Binding-site contacts:
Ligand atom C07 contacts residue TYR190 of chain 1.A at 3.5 Å (hydrophobic).
Ligand atom C06 contacts residue TRP231 of chain 1.A at 3.3 Å (hydrophobic).
Ligand atom N08 contacts residue TYR190 of chain 1.A at 3.2 Å (h-bond).
Ligand atom N35 contacts residue LYS103 of chain 1.A at 3.8 Å.
Ligand atom C25 contacts residue VAL108 of chain 1.A at 3.7 Å (hydrophobic).
Ligand atom N08 contacts residue PHE229 of chain 1.A at 3.4 Å.
Ligand atom C12 contacts residue TYR183 of chain 1.A at 3.6 Å (hydrophobic).
Ligand atom C32 contacts residue PHE229 of chain 1.A at 3.3 Å (hydrophobic).
Ligand atom C07 contacts residue TRP231 of chain 1.A at 3.4 Å (hydrophobic).
Ligand atom C36 contacts residue VAL181 of chain 1.A at 3.7 Å (hydrophobic).
Ligand atom C25 contacts residue LYS105 of chain 1.A at 3.4 Å.
Ligand atom C10 contacts residue TYR183 of chain 1.A at 3.5 Å (hydrophobic).
Ligand atom O13 contacts residue TYR183 of chain 1.A at 3.4 Å.
Ligand atom C03 contacts residue TYR190 of chain 1.A at 3.4 Å (hydrophobic).
Ligand atom N17 contacts residue LEU102 of chain 1.A at 3.7 Å.
Ligand atom O29 contacts residue SER107 of chain 1.A at 3.7 Å.
Ligand atom C33 contacts residue TYR320 of chain 1.A at 3.3 Å (hydrophobic).
Ligand atom C11 contacts residue TYR183 of chain 1.A at 3.6 Å (hydrophobic).
Ligand atom N08 contacts residue TRP231 of chain 1.A at 3.4 Å.
Ligand atom C24 contacts residue VAL108 of chain 1.A at 3.7 Å (hydrophobic).
Ligand atom C22 contacts residue HIS237 of chain 1.A at 3.3 Å.
Ligand atom C24 contacts residue PRO238 of chain 1.A at 3.6 Å (hydrophobic).
Ligand atom C38 contacts residue GLU138 of chain 1.B at 3.5 Å.
Ligand atom C40 contacts residue VAL181 of chain 1.A at 3.7 Å (hydrophobic).
Ligand atom C38 contacts residue VAL181 of chain 1.A at 3.8 Å (hydrophobic).
Ligand atom C11 contacts residue PRO97 of chain 1.A at 3.6 Å (hydrophobic).
Ligand atom C37 contacts residue GLU138 of chain 1.B at 3.6 Å.
Ligand atom C06 contacts residue TYR190 of chain 1.A at 3.7 Å (hydrophobic).
Ligand atom C24 contacts residue LYS105 of chain 1.A at 3.5 Å.
Ligand atom N17 contacts residue LYS103 of chain 1.A at 3.0 Å (salt-bridge).
Ligand atom O29 contacts residue VAL108 of chain 1.A at 3.1 Å (h-bond).
Ligand atom C34 contacts residue LYS103 of chain 1.A at 3.5 Å.
Ligand atom C01 contacts residue TYR190 of chain 1.A at 3.7 Å (hydrophobic).
Ligand atom N28 contacts residue LYS106 of chain 1.A at 3.0 Å (salt-bridge).
Ligand atom C02 contacts residue TYR190 of chain 1.A at 3.7 Å (hydrophobic).
Ligand atom C23 contacts residue PRO238 of chain 1.A at 3.8 Å (hydrophobic).
Ligand atom C20 contacts residue VAL108 of chain 1.A at 3.8 Å (hydrophobic).
Ligand atom C37 contacts residue VAL181 of chain 1.A at 3.7 Å (hydrophobic).
Ligand atom C05 contacts residue TYR190 of chain 1.A at 3.8 Å (hydrophobic).
Ligand atom C07 contacts residue PHE229 of chain 1.A at 3.7 Å (hydrophobic).

Sequence of chain 1.A:
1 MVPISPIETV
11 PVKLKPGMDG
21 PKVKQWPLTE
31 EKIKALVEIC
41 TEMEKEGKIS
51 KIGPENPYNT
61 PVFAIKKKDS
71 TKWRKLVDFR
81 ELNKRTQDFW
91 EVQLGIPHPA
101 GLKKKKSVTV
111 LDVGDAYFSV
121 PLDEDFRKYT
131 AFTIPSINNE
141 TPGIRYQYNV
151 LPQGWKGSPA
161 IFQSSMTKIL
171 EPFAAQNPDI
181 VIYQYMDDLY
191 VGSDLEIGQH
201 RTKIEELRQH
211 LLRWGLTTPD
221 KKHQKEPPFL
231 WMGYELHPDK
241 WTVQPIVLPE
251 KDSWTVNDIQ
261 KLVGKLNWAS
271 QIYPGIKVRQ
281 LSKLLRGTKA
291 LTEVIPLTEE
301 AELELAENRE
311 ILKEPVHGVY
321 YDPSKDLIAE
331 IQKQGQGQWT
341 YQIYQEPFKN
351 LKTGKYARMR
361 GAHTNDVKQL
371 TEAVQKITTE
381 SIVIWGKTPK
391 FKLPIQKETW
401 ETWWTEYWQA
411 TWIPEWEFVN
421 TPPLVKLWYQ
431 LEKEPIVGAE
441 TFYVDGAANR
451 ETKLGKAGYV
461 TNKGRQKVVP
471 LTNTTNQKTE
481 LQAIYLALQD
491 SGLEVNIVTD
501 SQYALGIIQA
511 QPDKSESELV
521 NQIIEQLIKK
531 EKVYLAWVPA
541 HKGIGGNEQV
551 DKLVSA

This protein binds this small molecule.
Small molecule (SMILES): Cc1cc(/C=C/C#N)cc(C)c1Oc1nc(NC2CCN(Cc3ccc(S(N)(=O)=O)cc3)CC2)nc2ccsc12

Sequence of chain 1.B:
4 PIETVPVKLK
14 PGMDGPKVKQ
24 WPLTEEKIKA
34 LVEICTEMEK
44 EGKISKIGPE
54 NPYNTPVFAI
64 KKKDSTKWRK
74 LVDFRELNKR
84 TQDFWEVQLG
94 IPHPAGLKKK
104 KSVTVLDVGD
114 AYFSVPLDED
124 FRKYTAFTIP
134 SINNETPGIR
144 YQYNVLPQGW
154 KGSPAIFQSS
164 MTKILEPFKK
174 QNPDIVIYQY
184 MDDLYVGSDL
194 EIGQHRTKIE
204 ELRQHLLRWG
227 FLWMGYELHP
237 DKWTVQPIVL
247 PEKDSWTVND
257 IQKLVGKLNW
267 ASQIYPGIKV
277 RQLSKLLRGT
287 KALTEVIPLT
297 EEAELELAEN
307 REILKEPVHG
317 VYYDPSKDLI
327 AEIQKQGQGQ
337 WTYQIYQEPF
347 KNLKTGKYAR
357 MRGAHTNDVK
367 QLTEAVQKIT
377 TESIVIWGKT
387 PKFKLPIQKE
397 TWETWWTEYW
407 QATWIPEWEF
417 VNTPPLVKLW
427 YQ